Sequence of chain 1.A:
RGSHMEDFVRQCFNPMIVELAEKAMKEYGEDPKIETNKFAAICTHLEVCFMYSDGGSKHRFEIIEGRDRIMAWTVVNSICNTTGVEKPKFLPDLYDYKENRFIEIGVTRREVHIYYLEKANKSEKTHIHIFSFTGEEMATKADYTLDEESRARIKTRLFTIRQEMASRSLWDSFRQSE

A small-molecule ligand and the protein it binds are described below.
Small molecule (SMILES): O=C1CCCN1CC[C@H](C[C@H](C[C@@H](CCN1CCCC1=O)N1CCCC1=O)N1CCCC1=O)N1C=CCC1=O

Binding-site contacts:
Ligand atom C35 contacts residue PHE66 of chain 1.A at 4.3 Å (hydrophobic).
Ligand atom C45 contacts residue ILE79 of chain 1.A at 3.6 Å (hydrophobic).
Ligand atom O12 contacts residue ILE33 of chain 1.A at 4.1 Å.
Ligand atom C48 contacts residue ILE79 of chain 1.A at 4.5 Å (hydrophobic).
Ligand atom C15 contacts residue MET32 of chain 1.A at 3.6 Å (hydrophobic).
Ligand atom C13 contacts residue PHE66 of chain 1.A at 4.3 Å (hydrophobic).
Ligand atom C79 contacts residue ILE79 of chain 1.A at 3.9 Å (hydrophobic).
Ligand atom C51 contacts residue LEU36 of chain 1.A at 3.8 Å (hydrophobic).
Ligand atom C08 contacts residue PHE66 of chain 1.A at 3.6 Å (hydrophobic).
Ligand atom C01 contacts residue MET67 of chain 1.A at 4.4 Å (hydrophobic).
Ligand atom C04 contacts residue PHE66 of chain 1.A at 3.7 Å (hydrophobic).
Ligand atom C44 contacts residue ILE79 of chain 1.A at 3.8 Å (hydrophobic).
Ligand atom C51 contacts residue GLY82 of chain 1.A at 4.3 Å.
Ligand atom C51 contacts residue PHE66 of chain 1.A at 4.1 Å (hydrophobic).
Ligand atom O54 contacts residue ILE79 of chain 1.A at 3.5 Å.
Ligand atom C48 contacts residue LEU36 of chain 1.A at 4.0 Å (hydrophobic).
Ligand atom O12 contacts residue PHE66 of chain 1.A at 3.3 Å.
Ligand atom C48 contacts residue PHE66 of chain 1.A at 3.9 Å (hydrophobic).
Ligand atom C48 contacts residue GLU81 of chain 1.A at 3.9 Å.
Ligand atom C38 contacts residue PHE66 of chain 1.A at 4.3 Å (hydrophobic).
Ligand atom C48 contacts residue GLY82 of chain 1.A at 3.3 Å.
Ligand atom C45 contacts residue GLY82 of chain 1.A at 4.2 Å.
Ligand atom C45 contacts residue GLU81 of chain 1.A at 3.9 Å.
Ligand atom O12 contacts residue MET32 of chain 1.A at 3.2 Å.
Ligand atom C15 contacts residue PHE66 of chain 1.A at 3.5 Å (hydrophobic).
Ligand atom C38 contacts residue MET32 of chain 1.A at 3.5 Å (hydrophobic).
Ligand atom C09 contacts residue PHE66 of chain 1.A at 3.5 Å (hydrophobic).
Ligand atom C48 contacts residue ARG83 of chain 1.A at 4.5 Å.
Ligand atom N07 contacts residue PHE66 of chain 1.A at 3.6 Å.
Ligand atom N43 contacts residue PHE66 of chain 1.A at 4.4 Å.
Ligand atom C41 contacts residue MET32 of chain 1.A at 4.5 Å (hydrophobic).
Ligand atom C29 contacts residue ASN30 of chain 1.A at 4.4 Å.
Ligand atom C32 contacts residue ASN30 of chain 1.A at 4.1 Å.
Ligand atom O12 contacts residue ASN30 of chain 1.A at 3.8 Å.
Ligand atom C35 contacts residue MET32 of chain 1.A at 4.4 Å (hydrophobic).
Ligand atom C01 contacts residue PHE66 of chain 1.A at 4.0 Å (hydrophobic).
Ligand atom C08 contacts residue MET32 of chain 1.A at 4.3 Å (hydrophobic).
Ligand atom C45 contacts residue ARG83 of chain 1.A at 4.2 Å.